Sequence of chain 1.M:
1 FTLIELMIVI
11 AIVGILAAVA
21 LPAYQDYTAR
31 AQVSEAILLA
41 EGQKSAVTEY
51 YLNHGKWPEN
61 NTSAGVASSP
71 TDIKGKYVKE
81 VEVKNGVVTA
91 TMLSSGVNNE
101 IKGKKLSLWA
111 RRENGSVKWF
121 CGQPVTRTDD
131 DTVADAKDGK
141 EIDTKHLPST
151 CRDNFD

Binding-site contacts:
Ligand atom O1 contacts residue SER68 of chain 1.M at 2.9 Å.
Ligand atom O3 contacts residue SER69 of chain 1.M at 4.4 Å.
Ligand atom P contacts residue SER69 of chain 1.M at 3.7 Å.
Ligand atom N contacts residue SER68 of chain 1.M at 4.1 Å.
Ligand atom O1 contacts residue THR62 of chain 1.M at 4.2 Å.
Ligand atom O4 contacts residue SER69 of chain 1.M at 3.4 Å (h-bond).
Ligand atom O2 contacts residue ALA67 of chain 1.M at 4.2 Å.
Ligand atom P contacts residue SER68 of chain 1.M at 2.6 Å.
Ligand atom O4 contacts residue SER68 of chain 1.M at 3.2 Å.
Ligand atom O2 contacts residue SER69 of chain 1.M at 2.8 Å (h-bond).
Ligand atom O2 contacts residue SER68 of chain 1.M at 1.5 Å.
Ligand atom O3 contacts residue SER68 of chain 1.M at 3.8 Å.

A small-molecule ligand and the protein it binds are described below.
Small molecule (SMILES): NCCOP(=O)(O)O